Sequence of chain 1.A:
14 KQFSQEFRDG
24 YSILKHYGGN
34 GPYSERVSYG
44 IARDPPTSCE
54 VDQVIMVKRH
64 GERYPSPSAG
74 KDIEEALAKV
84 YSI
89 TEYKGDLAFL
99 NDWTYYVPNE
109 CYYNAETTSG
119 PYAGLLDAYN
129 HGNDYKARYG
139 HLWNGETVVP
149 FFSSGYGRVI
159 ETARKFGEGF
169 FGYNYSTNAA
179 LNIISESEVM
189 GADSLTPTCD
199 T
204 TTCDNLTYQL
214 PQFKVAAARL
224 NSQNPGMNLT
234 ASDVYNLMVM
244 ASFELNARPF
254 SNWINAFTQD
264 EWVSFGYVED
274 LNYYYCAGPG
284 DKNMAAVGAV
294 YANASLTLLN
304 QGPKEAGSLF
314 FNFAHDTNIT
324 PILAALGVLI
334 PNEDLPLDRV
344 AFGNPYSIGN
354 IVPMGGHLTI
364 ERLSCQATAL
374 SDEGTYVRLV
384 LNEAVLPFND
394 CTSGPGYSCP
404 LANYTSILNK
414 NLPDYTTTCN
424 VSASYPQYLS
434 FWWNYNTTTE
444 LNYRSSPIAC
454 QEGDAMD

Binding-site contacts:
Ligand atom C8 contacts residue ASN437 of chain 1.A at 3.4 Å.
Ligand atom C2 contacts residue ASN439 of chain 1.A at 2.4 Å.
Ligand atom C1 contacts residue ASN439 of chain 1.A at 1.4 Å.
Ligand atom O7 contacts residue ILE182 of chain 1.A at 4.2 Å.
Ligand atom C3 contacts residue ASN439 of chain 1.A at 3.7 Å.
Ligand atom O7 contacts residue ILE181 of chain 1.A at 3.9 Å.
Ligand atom C8 contacts residue ILE182 of chain 1.A at 4.2 Å (hydrophobic).
Ligand atom O7 contacts residue ASN439 of chain 1.A at 4.0 Å.
Ligand atom C4 contacts residue ASN439 of chain 1.A at 4.1 Å.
Ligand atom N2 contacts residue ASN180 of chain 1.A at 4.0 Å.
Ligand atom N2 contacts residue ASN439 of chain 1.A at 2.9 Å (h-bond).
Ligand atom C7 contacts residue ASN439 of chain 1.A at 3.7 Å.
Ligand atom C5 contacts residue ASN439 of chain 1.A at 3.6 Å.
Ligand atom C7 contacts residue ASN180 of chain 1.A at 3.3 Å.
Ligand atom O5 contacts residue ASN439 of chain 1.A at 2.3 Å (h-bond).
Ligand atom O7 contacts residue ASN180 of chain 1.A at 3.5 Å (h-bond).
Ligand atom C8 contacts residue PHE434 of chain 1.A at 4.2 Å (hydrophobic).
Ligand atom C8 contacts residue TYR438 of chain 1.A at 3.9 Å (hydrophobic).
Ligand atom C8 contacts residue ASN180 of chain 1.A at 3.2 Å.

A protein and the small-molecule ligand that binds it are described below.
Small molecule (SMILES): CC(=O)N[C@@H]1[C@@H](O)[C@H](O)[C@@H](CO)O[C@H]1O